Binding-site contacts:
Ligand atom CAI contacts residue MET84 of chain 1.A at 3.4 Å (hydrophobic).
Ligand atom CBC contacts residue LEU135 of chain 1.A at 3.5 Å (hydrophobic).
Ligand atom CAA contacts residue GLY87 of chain 1.A at 3.8 Å.
Ligand atom CAI contacts residue PHE83 of chain 1.A at 3.6 Å (hydrophobic).
Ligand atom NAR contacts residue MET84 of chain 1.A at 3.5 Å (h-bond).
Ligand atom CAY contacts residue VAL23 of chain 1.A at 3.6 Å (hydrophobic).
Ligand atom CAZ contacts residue VAL23 of chain 1.A at 3.6 Å (hydrophobic).
Ligand atom CAD contacts residue GLY87 of chain 1.A at 3.7 Å.
Ligand atom CBC contacts residue CYS88 of chain 1.A at 3.5 Å (hydrophobic).
Ligand atom CAN contacts residue ILE15 of chain 1.A at 3.6 Å (hydrophobic).
Ligand atom CAH contacts residue GLY87 of chain 1.A at 3.4 Å.
Ligand atom NAQ contacts residue ALA35 of chain 1.A at 3.6 Å.
Ligand atom CAV contacts residue LEU135 of chain 1.A at 3.6 Å (hydrophobic).
Ligand atom CAU contacts residue ALA35 of chain 1.A at 3.5 Å (hydrophobic).
Ligand atom NAE contacts residue PHE83 of chain 1.A at 3.4 Å.
Ligand atom CAG contacts residue GLY87 of chain 1.A at 3.8 Å.
Ligand atom CAG contacts residue ILE15 of chain 1.A at 3.6 Å (hydrophobic).
Ligand atom CAH contacts residue ILE15 of chain 1.A at 3.6 Å (hydrophobic).
Ligand atom CAI contacts residue GLY87 of chain 1.A at 3.4 Å.
Ligand atom CAA contacts residue ILE15 of chain 1.A at 3.8 Å (hydrophobic).
Ligand atom NAQ contacts residue GLU82 of chain 1.A at 3.7 Å.
Ligand atom NAR contacts residue LEU135 of chain 1.A at 3.8 Å.
Ligand atom CAZ contacts residue GLY16 of chain 1.A at 3.8 Å.
Ligand atom OAL contacts residue GLU85 of chain 1.A at 3.0 Å (salt-bridge).
Ligand atom NAR contacts residue ALA35 of chain 1.A at 3.4 Å.
Ligand atom NAQ contacts residue MET84 of chain 1.A at 3.0 Å (h-bond).
Ligand atom CAD contacts residue MET84 of chain 1.A at 3.5 Å (hydrophobic).
Ligand atom NAE contacts residue GLY87 of chain 1.A at 3.7 Å.
Ligand atom CAP contacts residue LEU135 of chain 1.A at 3.7 Å (hydrophobic).
Ligand atom CAI contacts residue ILE15 of chain 1.A at 3.7 Å (hydrophobic).
Ligand atom CBB contacts residue CYS88 of chain 1.A at 3.6 Å (hydrophobic).
Ligand atom CAP contacts residue ALA35 of chain 1.A at 3.8 Å (hydrophobic).
Ligand atom CAT contacts residue ALA35 of chain 1.A at 3.7 Å (hydrophobic).
Ligand atom NAE contacts residue MET84 of chain 1.A at 2.9 Å (h-bond).
Ligand atom CAO contacts residue HIS86 of chain 1.A at 3.6 Å.
Ligand atom NAR contacts residue GLU82 of chain 1.A at 3.0 Å (salt-bridge).
Ligand atom CAD contacts residue PHE83 of chain 1.A at 3.5 Å (hydrophobic).
Ligand atom CAV contacts residue PHE81 of chain 1.A at 3.7 Å (hydrophobic).
Ligand atom CAT contacts residue LEU135 of chain 1.A at 3.6 Å (hydrophobic).
Ligand atom CAU contacts residue LEU135 of chain 1.A at 3.5 Å (hydrophobic).

Sequence of chain 1.A:
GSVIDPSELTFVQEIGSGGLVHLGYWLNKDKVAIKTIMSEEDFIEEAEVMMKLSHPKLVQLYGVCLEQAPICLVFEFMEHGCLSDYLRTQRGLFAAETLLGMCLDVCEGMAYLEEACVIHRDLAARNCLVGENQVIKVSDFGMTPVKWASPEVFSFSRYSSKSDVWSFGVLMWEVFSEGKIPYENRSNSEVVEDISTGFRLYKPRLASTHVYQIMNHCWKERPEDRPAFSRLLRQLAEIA

This protein binds this small molecule.
Small molecule (SMILES): CCC(O)(CC)c1ccc2c(-c3ccc(OC)cc3)c(-c3n[nH]c4ccsc34)[nH]c2c1